A protein and the small-molecule ligand that binds it are described below.
Small molecule (SMILES): O=C(O)c1cc(-c2ccccc2O)nc2c(Cl)cccc12

Sequence of chain 1.A:
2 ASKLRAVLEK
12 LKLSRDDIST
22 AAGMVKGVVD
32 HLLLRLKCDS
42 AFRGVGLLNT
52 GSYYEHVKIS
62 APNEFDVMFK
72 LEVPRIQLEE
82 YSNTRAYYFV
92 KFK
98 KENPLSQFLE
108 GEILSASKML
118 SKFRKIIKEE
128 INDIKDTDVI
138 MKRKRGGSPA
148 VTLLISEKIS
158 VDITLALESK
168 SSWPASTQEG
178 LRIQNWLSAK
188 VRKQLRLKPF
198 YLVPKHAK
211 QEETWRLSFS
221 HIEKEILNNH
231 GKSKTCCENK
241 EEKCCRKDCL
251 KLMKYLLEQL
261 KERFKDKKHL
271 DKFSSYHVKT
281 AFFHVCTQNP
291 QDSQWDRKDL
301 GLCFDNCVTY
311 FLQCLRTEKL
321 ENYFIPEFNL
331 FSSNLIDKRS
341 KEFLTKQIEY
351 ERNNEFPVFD

Binding-site contacts:
Ligand atom C8 contacts residue SER218 of chain 1.A at 3.4 Å.
Ligand atom C21 contacts residue ASN322 of chain 1.A at 3.7 Å.
Ligand atom CL13 contacts residue ARG216 of chain 1.A at 3.8 Å.
Ligand atom C20 contacts residue ARG216 of chain 1.A at 3.7 Å.
Ligand atom C21 contacts residue ALA87 of chain 1.A at 3.7 Å (hydrophobic).
Ligand atom C21 contacts residue ARG216 of chain 1.A at 3.8 Å.
Ligand atom C7 contacts residue ARG216 of chain 1.A at 3.5 Å.
Ligand atom C16 contacts residue ARG216 of chain 1.A at 3.7 Å.
Ligand atom C21 contacts residue PHE328 of chain 1.A at 3.4 Å (hydrophobic).
Ligand atom O11 contacts residue SER218 of chain 1.A at 3.5 Å.
Ligand atom O14 contacts residue ARG216 of chain 1.A at 3.3 Å (salt-bridge).
Ligand atom C2 contacts residue TYR276 of chain 1.A at 3.5 Å (hydrophobic).
Ligand atom C15 contacts residue TYR276 of chain 1.A at 3.9 Å (hydrophobic).
Ligand atom C9 contacts residue ARG216 of chain 1.A at 3.8 Å.
Ligand atom O11 contacts residue PHE219 of chain 1.A at 2.9 Å (h-bond).
Ligand atom C9 contacts residue TYR276 of chain 1.A at 3.6 Å (hydrophobic).
Ligand atom C5 contacts residue TYR276 of chain 1.A at 3.5 Å (hydrophobic).
Ligand atom C3 contacts residue TYR276 of chain 1.A at 3.5 Å (hydrophobic).
Ligand atom O12 contacts residue SER220 of chain 1.A at 2.9 Å (h-bond).
Ligand atom C20 contacts residue ASN322 of chain 1.A at 3.2 Å.
Ligand atom C19 contacts residue LEU330 of chain 1.A at 3.6 Å (hydrophobic).
Ligand atom C16 contacts residue LEU217 of chain 1.A at 3.7 Å (hydrophobic).
Ligand atom C10 contacts residue ARG216 of chain 1.A at 3.5 Å.
Ligand atom C8 contacts residue PHE219 of chain 1.A at 3.9 Å (hydrophobic).
Ligand atom O11 contacts residue SER220 of chain 1.A at 3.2 Å (h-bond).
Ligand atom C18 contacts residue TYR276 of chain 1.A at 3.8 Å (hydrophobic).
Ligand atom C19 contacts residue PHE328 of chain 1.A at 3.4 Å (hydrophobic).
Ligand atom N1 contacts residue ARG216 of chain 1.A at 3.3 Å (salt-bridge).
Ligand atom C4 contacts residue TYR276 of chain 1.A at 3.5 Å (hydrophobic).
Ligand atom C19 contacts residue ARG216 of chain 1.A at 3.8 Å.
Ligand atom C20 contacts residue ALA87 of chain 1.A at 3.6 Å (hydrophobic).
Ligand atom C16 contacts residue ASN322 of chain 1.A at 3.3 Å.
Ligand atom C6 contacts residue TYR276 of chain 1.A at 3.6 Å (hydrophobic).
Ligand atom O12 contacts residue SER218 of chain 1.A at 2.5 Å (h-bond).
Ligand atom C4 contacts residue ARG216 of chain 1.A at 3.6 Å.
Ligand atom C6 contacts residue LEU217 of chain 1.A at 3.8 Å (hydrophobic).
Ligand atom C2 contacts residue ARG216 of chain 1.A at 3.7 Å.
Ligand atom C8 contacts residue SER220 of chain 1.A at 3.2 Å.
Ligand atom N1 contacts residue TYR276 of chain 1.A at 3.6 Å.
Ligand atom CL13 contacts residue TYR276 of chain 1.A at 3.8 Å.